Sequence of chain 1.A:
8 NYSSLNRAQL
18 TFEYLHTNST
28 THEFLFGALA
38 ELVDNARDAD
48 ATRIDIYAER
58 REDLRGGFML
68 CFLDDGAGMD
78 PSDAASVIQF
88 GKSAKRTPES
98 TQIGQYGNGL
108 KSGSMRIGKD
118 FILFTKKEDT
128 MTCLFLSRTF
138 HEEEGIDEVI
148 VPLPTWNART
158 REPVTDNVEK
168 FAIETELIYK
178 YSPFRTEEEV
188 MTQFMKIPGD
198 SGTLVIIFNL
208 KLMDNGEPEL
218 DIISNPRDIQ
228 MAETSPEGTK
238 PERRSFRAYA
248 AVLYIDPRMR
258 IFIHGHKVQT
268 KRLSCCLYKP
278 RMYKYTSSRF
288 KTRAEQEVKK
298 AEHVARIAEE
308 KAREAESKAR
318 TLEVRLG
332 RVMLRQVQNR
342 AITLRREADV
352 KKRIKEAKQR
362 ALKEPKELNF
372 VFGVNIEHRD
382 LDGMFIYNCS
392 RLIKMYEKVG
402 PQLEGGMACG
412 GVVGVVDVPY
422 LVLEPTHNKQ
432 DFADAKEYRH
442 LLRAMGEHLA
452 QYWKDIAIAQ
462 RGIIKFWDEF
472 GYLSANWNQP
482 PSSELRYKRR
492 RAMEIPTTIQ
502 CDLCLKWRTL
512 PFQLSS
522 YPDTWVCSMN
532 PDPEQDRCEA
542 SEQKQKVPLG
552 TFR

Binding-site contacts:
Ligand atom N3B contacts residue GLY101 of chain 1.A at 3.5 Å.
Ligand atom N7 contacts residue ASN42 of chain 1.A at 3.3 Å.
Ligand atom O1G contacts residue GLN102 of chain 1.A at 2.8 Å (h-bond).
Ligand atom PB contacts residue MG1 of chain 1.E at 3.1 Å.
Ligand atom O3A contacts residue GLY104 of chain 1.A at 3.5 Å.
Ligand atom O1A contacts residue ASN42 of chain 1.A at 3.0 Å (h-bond).
Ligand atom O3G contacts residue TYR103 of chain 1.A at 3.5 Å.
Ligand atom N3 contacts residue MET76 of chain 1.A at 3.5 Å.
Ligand atom C2 contacts residue ALA46 of chain 1.A at 3.6 Å (hydrophobic).
Ligand atom PG contacts residue TYR103 of chain 1.A at 3.5 Å.
Ligand atom PA contacts residue MG1 of chain 1.E at 3.3 Å.
Ligand atom O2A contacts residue GLY106 of chain 1.A at 3.4 Å (h-bond).
Ligand atom O1A contacts residue MG1 of chain 1.E at 2.1 Å.
Ligand atom O1B contacts residue LYS92 of chain 1.A at 2.8 Å (salt-bridge).
Ligand atom O3A contacts residue ASN105 of chain 1.A at 3.5 Å (h-bond).
Ligand atom O3A contacts residue MG1 of chain 1.E at 3.4 Å.
Ligand atom O2A contacts residue LEU107 of chain 1.A at 3.3 Å (h-bond).
Ligand atom O3G contacts residue GLY106 of chain 1.A at 2.8 Å (h-bond).
Ligand atom O3G contacts residue GLY104 of chain 1.A at 3.2 Å (h-bond).
Ligand atom C1' contacts residue MET76 of chain 1.A at 3.6 Å (hydrophobic).
Ligand atom O1B contacts residue MG1 of chain 1.E at 2.1 Å.
Ligand atom O1B contacts residue ASN42 of chain 1.A at 3.0 Å (h-bond).
Ligand atom O2G contacts residue GLU38 of chain 1.A at 3.6 Å (salt-bridge).
Ligand atom O2A contacts residue ASN105 of chain 1.A at 3.5 Å.
Ligand atom O2G contacts residue MG1 of chain 1.E at 2.0 Å.
Ligand atom N1 contacts residue THR200 of chain 1.A at 3.4 Å (h-bond).
Ligand atom N3B contacts residue TYR103 of chain 1.A at 3.3 Å (h-bond).
Ligand atom O3G contacts residue ASN105 of chain 1.A at 2.8 Å (h-bond).
Ligand atom N6 contacts residue ASP71 of chain 1.A at 3.0 Å (salt-bridge).
Ligand atom O2B contacts residue SER90 of chain 1.A at 2.8 Å (h-bond).
Ligand atom O1G contacts residue GLY101 of chain 1.A at 3.4 Å.
Ligand atom O1G contacts residue TYR103 of chain 1.A at 3.0 Å (h-bond).
Ligand atom O2A contacts residue LYS108 of chain 1.A at 2.8 Å (salt-bridge).
Ligand atom O1A contacts residue LEU107 of chain 1.A at 3.1 Å (h-bond).
Ligand atom PG contacts residue MG1 of chain 1.E at 3.3 Å.
Ligand atom N1 contacts residue ALA46 of chain 1.A at 3.5 Å.
Ligand atom O4' contacts residue VAL84 of chain 1.A at 3.4 Å.
Ligand atom O1G contacts residue LYS430 of chain 1.A at 2.6 Å (salt-bridge).
Ligand atom N3B contacts residue GLN102 of chain 1.A at 3.1 Å (h-bond).
Ligand atom N3B contacts residue GLY104 of chain 1.A at 3.0 Å (h-bond).

The protein below binds the small molecule below.
Small molecule (SMILES): Nc1ncnc2c1ncn2[C@@H]1O[C@H](CO[P](=O)(O)O[P](=O)(O)NP(=O)(O)O)[C@@H](O)[C@H]1O